This small molecule binds to this protein.
Small molecule (SMILES): CCC[C@H](NC(=O)[C@H](C)N)C(=O)N[C@@H](COP(=O)(O)O)C(=O)N[C@@H](C)C(=O)N1CCC[C@H]1C(=O)O

Sequence of chain 1.B:
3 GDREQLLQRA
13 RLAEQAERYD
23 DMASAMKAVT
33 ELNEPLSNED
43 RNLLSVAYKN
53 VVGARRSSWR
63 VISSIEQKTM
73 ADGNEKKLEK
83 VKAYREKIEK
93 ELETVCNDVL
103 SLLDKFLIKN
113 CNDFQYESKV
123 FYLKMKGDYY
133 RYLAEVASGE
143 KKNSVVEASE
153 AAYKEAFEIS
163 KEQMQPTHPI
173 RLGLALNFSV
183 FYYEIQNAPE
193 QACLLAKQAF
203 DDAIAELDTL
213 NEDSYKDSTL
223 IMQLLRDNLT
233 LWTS

Binding-site contacts:
Ligand atom O contacts residue LYS51 of chain 1.B at 3.2 Å.
Ligand atom C contacts residue ASN179 of chain 1.B at 3.6 Å.
Ligand atom O contacts residue LEU178 of chain 1.B at 4.0 Å.
Ligand atom O3P contacts residue ARG133 of chain 1.B at 2.9 Å (salt-bridge).
Ligand atom CA contacts residue ASN179 of chain 1.B at 3.6 Å.
Ligand atom C contacts residue ASN230 of chain 1.B at 3.6 Å.
Ligand atom O contacts residue VAL182 of chain 1.B at 3.9 Å.
Ligand atom CD contacts residue LEU226 of chain 1.B at 4.0 Å (hydrophobic).
Ligand atom N contacts residue ASN230 of chain 1.B at 4.1 Å.
Ligand atom CA contacts residue ASN230 of chain 1.B at 3.5 Å.
Ligand atom O contacts residue ASN230 of chain 1.B at 2.8 Å (h-bond).
Ligand atom CB contacts residue ASN179 of chain 1.B at 3.4 Å.
Ligand atom CA contacts residue LEU233 of chain 1.B at 3.9 Å (hydrophobic).
Ligand atom O3P contacts residue TYR134 of chain 1.B at 2.8 Å (h-bond).
Ligand atom CA contacts residue ASN179 of chain 1.B at 3.6 Å.
Ligand atom CD contacts residue LEU226 of chain 1.B at 3.8 Å (hydrophobic).
Ligand atom O3P contacts residue ASN179 of chain 1.B at 3.9 Å.
Ligand atom C contacts residue LEU178 of chain 1.B at 3.7 Å (hydrophobic).
Ligand atom CA contacts residue LEU178 of chain 1.B at 3.8 Å (hydrophobic).
Ligand atom CG contacts residue LEU222 of chain 1.B at 4.1 Å (hydrophobic).
Ligand atom CB contacts residue GLY175 of chain 1.B at 4.0 Å.
Ligand atom O1P contacts residue ARG58 of chain 1.B at 2.9 Å (salt-bridge).
Ligand atom P contacts residue ARG133 of chain 1.B at 3.8 Å.
Ligand atom N contacts residue LEU233 of chain 1.B at 3.7 Å.
Ligand atom CA contacts residue ASN230 of chain 1.B at 4.1 Å.
Ligand atom CA contacts residue LEU178 of chain 1.B at 4.2 Å (hydrophobic).
Ligand atom O contacts residue LEU178 of chain 1.B at 4.2 Å.
Ligand atom P contacts residue ARG58 of chain 1.B at 3.9 Å.
Ligand atom N contacts residue ASN230 of chain 1.B at 3.2 Å (h-bond).
Ligand atom CG contacts residue LEU226 of chain 1.B at 4.1 Å (hydrophobic).
Ligand atom O1P contacts residue TYR134 of chain 1.B at 3.8 Å.
Ligand atom O2P contacts residue ARG58 of chain 1.B at 2.9 Å (salt-bridge).
Ligand atom CB contacts residue LEU226 of chain 1.B at 4.2 Å (hydrophobic).
Ligand atom CB contacts residue LEU233 of chain 1.B at 4.0 Å (hydrophobic).
Ligand atom O2P contacts residue ARG133 of chain 1.B at 3.0 Å (salt-bridge).
Ligand atom C contacts residue ASN230 of chain 1.B at 4.0 Å.
Ligand atom N contacts residue ASN179 of chain 1.B at 2.7 Å (h-bond).
Ligand atom N contacts residue LEU178 of chain 1.B at 3.6 Å.
Ligand atom CB contacts residue ASN179 of chain 1.B at 3.3 Å.
Ligand atom P contacts residue TYR134 of chain 1.B at 4.0 Å.